Sequence of chain 1.L:
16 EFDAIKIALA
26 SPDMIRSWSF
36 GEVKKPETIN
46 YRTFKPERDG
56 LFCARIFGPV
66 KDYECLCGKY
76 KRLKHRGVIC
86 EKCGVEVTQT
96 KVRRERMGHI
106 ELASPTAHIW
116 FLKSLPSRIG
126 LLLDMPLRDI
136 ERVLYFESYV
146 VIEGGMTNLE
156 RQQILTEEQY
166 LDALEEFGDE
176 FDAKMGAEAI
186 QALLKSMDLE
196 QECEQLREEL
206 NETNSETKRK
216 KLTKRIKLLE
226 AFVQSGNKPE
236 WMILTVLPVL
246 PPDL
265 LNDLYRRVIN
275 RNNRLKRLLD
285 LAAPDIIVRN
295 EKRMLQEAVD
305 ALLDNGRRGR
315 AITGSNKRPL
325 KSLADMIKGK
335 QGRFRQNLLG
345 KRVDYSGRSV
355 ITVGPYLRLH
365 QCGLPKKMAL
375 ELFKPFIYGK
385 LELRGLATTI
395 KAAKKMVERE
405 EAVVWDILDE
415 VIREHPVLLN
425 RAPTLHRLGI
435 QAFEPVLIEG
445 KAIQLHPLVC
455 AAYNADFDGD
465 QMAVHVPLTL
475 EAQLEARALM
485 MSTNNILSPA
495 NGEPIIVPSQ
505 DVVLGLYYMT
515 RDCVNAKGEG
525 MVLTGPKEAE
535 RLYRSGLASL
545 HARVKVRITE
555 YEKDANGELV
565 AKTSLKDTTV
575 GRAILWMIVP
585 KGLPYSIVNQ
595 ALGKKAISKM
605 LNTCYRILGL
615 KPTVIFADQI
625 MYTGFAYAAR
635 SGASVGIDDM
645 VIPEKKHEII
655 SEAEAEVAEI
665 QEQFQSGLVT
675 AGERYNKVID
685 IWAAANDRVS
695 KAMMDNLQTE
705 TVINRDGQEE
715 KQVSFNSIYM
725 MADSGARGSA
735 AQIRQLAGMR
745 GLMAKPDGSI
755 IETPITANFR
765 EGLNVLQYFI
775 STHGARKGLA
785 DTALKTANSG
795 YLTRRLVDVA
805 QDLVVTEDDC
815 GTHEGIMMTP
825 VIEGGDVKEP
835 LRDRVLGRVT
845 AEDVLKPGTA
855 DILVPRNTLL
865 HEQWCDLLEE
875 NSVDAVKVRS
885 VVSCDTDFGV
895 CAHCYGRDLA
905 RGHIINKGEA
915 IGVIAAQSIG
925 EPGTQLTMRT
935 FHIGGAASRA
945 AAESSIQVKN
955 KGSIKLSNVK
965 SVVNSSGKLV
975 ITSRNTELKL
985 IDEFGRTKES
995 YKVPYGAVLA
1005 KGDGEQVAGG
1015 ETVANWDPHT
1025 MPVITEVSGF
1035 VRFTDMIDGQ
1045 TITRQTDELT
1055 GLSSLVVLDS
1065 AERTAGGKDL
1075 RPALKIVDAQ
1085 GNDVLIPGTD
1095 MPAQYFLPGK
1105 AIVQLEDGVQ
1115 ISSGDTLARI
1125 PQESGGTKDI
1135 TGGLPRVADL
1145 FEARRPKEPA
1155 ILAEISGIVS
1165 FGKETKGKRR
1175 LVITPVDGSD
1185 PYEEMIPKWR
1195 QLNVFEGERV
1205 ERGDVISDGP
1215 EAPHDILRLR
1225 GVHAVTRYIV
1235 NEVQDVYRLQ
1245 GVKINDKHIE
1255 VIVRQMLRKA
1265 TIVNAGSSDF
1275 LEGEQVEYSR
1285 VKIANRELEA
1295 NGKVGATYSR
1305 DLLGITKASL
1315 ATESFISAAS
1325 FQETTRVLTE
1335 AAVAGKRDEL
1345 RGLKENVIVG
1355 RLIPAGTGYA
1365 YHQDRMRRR

This protein binds this small molecule.
Small molecule (SMILES): Nc1ncnc2c1ncn2[C@H]1C[C@H](O)[C@@H](COP(=O)(O)O)O1

Binding-site contacts:
Ligand atom C5' contacts residue DT1 of chain 1.HA at 3.2 Å.
Ligand atom P contacts residue DT1 of chain 1.HA at 1.6 Å.
Ligand atom O3' contacts residue LYS87 of chain 1.L at 3.5 Å (salt-bridge).
Ligand atom C4' contacts residue DT1 of chain 1.HA at 3.5 Å.
Ligand atom C2' contacts residue LYS87 of chain 1.L at 3.5 Å.
Ligand atom O4' contacts residue DT1 of chain 1.HA at 2.9 Å (h-bond).
Ligand atom O4' contacts residue LYS50 of chain 1.L at 4.5 Å.
Ligand atom C5 contacts residue DT1 of chain 1.HA at 4.0 Å.
Ligand atom N1 contacts residue DT1 of chain 1.HA at 3.9 Å.
Ligand atom C4 contacts residue DT1 of chain 1.HA at 3.9 Å.
Ligand atom OP2 contacts residue DT1 of chain 1.HA at 2.5 Å (h-bond).
Ligand atom C4' contacts residue LYS87 of chain 1.L at 4.5 Å.
Ligand atom OP1 contacts residue DT1 of chain 1.JA at 4.4 Å.
Ligand atom N1 contacts residue GLU86 of chain 1.L at 4.0 Å.
Ligand atom C2 contacts residue LYS50 of chain 1.L at 4.4 Å.
Ligand atom C1' contacts residue LYS50 of chain 1.L at 4.2 Å.
Ligand atom N6 contacts residue DT1 of chain 1.HA at 4.2 Å.
Ligand atom C6 contacts residue DT1 of chain 1.HA at 3.8 Å.
Ligand atom N9 contacts residue DT1 of chain 1.HA at 4.2 Å.
Ligand atom C3' contacts residue LYS87 of chain 1.L at 4.3 Å.
Ligand atom C1' contacts residue DT1 of chain 1.HA at 4.0 Å.
Ligand atom O5' contacts residue DT1 of chain 1.HA at 2.5 Å (h-bond).
Ligand atom C2 contacts residue LYS74 of chain 1.L at 4.3 Å.
Ligand atom N1 contacts residue LYS74 of chain 1.L at 4.4 Å.
Ligand atom OP1 contacts residue DT1 of chain 1.HA at 2.5 Å (h-bond).
Ligand atom O4' contacts residue LYS87 of chain 1.L at 4.4 Å.
Ligand atom N3 contacts residue DT1 of chain 1.HA at 3.8 Å.
Ligand atom N3 contacts residue GLU86 of chain 1.L at 3.9 Å.
Ligand atom C2 contacts residue DT1 of chain 1.HA at 3.8 Å.
Ligand atom C2 contacts residue GLU86 of chain 1.L at 3.4 Å.
Ligand atom C1' contacts residue LYS87 of chain 1.L at 3.7 Å.
Ligand atom N3 contacts residue LYS50 of chain 1.L at 3.6 Å.